The protein below binds the small molecule below.
Small molecule (SMILES): Nc1ncnc2c1ncn2[C@@H]1O[C@H](CO[P](=O)(O)O[P](=O)(O)CP(=O)(O)O)[C@@H](O)[C@H]1O

Sequence of chain 1.F:
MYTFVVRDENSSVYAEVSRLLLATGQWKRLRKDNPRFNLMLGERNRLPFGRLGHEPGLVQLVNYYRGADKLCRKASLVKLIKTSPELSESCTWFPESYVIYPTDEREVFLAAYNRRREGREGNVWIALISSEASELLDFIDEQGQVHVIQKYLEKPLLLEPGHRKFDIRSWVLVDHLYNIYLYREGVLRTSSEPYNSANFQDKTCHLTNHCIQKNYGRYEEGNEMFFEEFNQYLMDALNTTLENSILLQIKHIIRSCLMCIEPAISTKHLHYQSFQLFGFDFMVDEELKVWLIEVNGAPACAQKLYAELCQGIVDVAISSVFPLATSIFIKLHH

Binding-site contacts:
Ligand atom O2B contacts residue ASN242 of chain 1.F at 3.4 Å (h-bond).
Ligand atom O3' contacts residue ASP200 of chain 1.F at 3.1 Å (salt-bridge).
Ligand atom C4' contacts residue LEU240 of chain 1.F at 3.7 Å (hydrophobic).
Ligand atom O2G contacts residue ASP318 of chain 1.F at 3.7 Å.
Ligand atom O3G contacts residue ARG202 of chain 1.F at 2.9 Å (salt-bridge).
Ligand atom C3B contacts residue ASN242 of chain 1.F at 3.7 Å.
Ligand atom PG contacts residue GLU331 of chain 1.F at 2.9 Å.
Ligand atom N7 contacts residue ILE148 of chain 1.F at 3.7 Å.
Ligand atom O3A contacts residue GLU331 of chain 1.F at 3.8 Å.
Ligand atom O3G contacts residue ASP318 of chain 1.F at 3.3 Å (salt-bridge).
Ligand atom N3 contacts residue LYS198 of chain 1.F at 3.0 Å (salt-bridge).
Ligand atom C5' contacts residue ASN242 of chain 1.F at 3.0 Å.
Ligand atom C2 contacts residue MET320 of chain 1.F at 3.4 Å (hydrophobic).
Ligand atom N3 contacts residue MET320 of chain 1.F at 3.5 Å (h-bond).
Ligand atom O2' contacts residue LEU240 of chain 1.F at 3.7 Å.
Ligand atom O2' contacts residue THR241 of chain 1.F at 2.7 Å (h-bond).
Ligand atom O2A contacts residue LYS74 of chain 1.F at 3.6 Å.
Ligand atom O4' contacts residue LEU240 of chain 1.F at 3.7 Å.
Ligand atom N1 contacts residue LEU186 of chain 1.F at 3.6 Å (h-bond).
Ligand atom C1' contacts residue HIS239 of chain 1.F at 3.7 Å.
Ligand atom C4' contacts residue ASN242 of chain 1.F at 3.5 Å.
Ligand atom O3' contacts residue ASN242 of chain 1.F at 3.8 Å.
Ligand atom PG contacts residue ASN333 of chain 1.F at 3.7 Å.
Ligand atom C2 contacts residue TYR185 of chain 1.F at 3.5 Å (hydrophobic).
Ligand atom C2 contacts residue LYS198 of chain 1.F at 3.1 Å.
Ligand atom O1A contacts residue GLU331 of chain 1.F at 2.7 Å (salt-bridge).
Ligand atom PA contacts residue GLU331 of chain 1.F at 3.8 Å.
Ligand atom O3G contacts residue ARG222 of chain 1.F at 2.9 Å (salt-bridge).
Ligand atom PB contacts residue GLU331 of chain 1.F at 3.2 Å.
Ligand atom PG contacts residue ASP318 of chain 1.F at 3.7 Å.
Ligand atom N1 contacts residue TYR185 of chain 1.F at 3.6 Å.
Ligand atom O2G contacts residue ASN333 of chain 1.F at 2.3 Å (h-bond).
Ligand atom O3' contacts residue THR241 of chain 1.F at 2.9 Å (h-bond).
Ligand atom N6 contacts residue LYS184 of chain 1.F at 3.2 Å (salt-bridge).
Ligand atom O3G contacts residue ASN333 of chain 1.F at 3.8 Å.
Ligand atom C3B contacts residue GLU331 of chain 1.F at 2.6 Å.
Ligand atom C3' contacts residue THR241 of chain 1.F at 3.8 Å.
Ligand atom O2G contacts residue GLU331 of chain 1.F at 2.3 Å (salt-bridge).
Ligand atom C2' contacts residue THR241 of chain 1.F at 3.7 Å.
Ligand atom O1B contacts residue GLU331 of chain 1.F at 2.7 Å (salt-bridge).